Binding-site contacts:
Ligand atom C27 contacts residue LEU43 of chain 1.C at 3.8 Å (hydrophobic).
Ligand atom O18 contacts residue ASN91 of chain 1.C at 2.9 Å (h-bond).
Ligand atom C10 contacts residue LEU43 of chain 1.C at 3.5 Å (hydrophobic).
Ligand atom C25 contacts residue VAL97 of chain 1.C at 3.9 Å (hydrophobic).
Ligand atom N23 contacts residue VAL97 of chain 1.C at 3.9 Å.
Ligand atom N13 contacts residue VAL97 of chain 1.C at 3.8 Å.
Ligand atom C03 contacts residue TRP32 of chain 1.C at 3.4 Å (hydrophobic).
Ligand atom N23 contacts residue ASN91 of chain 1.C at 3.0 Å (h-bond).
Ligand atom C02 contacts residue TRP32 of chain 1.C at 3.5 Å (hydrophobic).
Ligand atom O08 contacts residue PRO37 of chain 1.C at 3.4 Å (h-bond).
Ligand atom N16 contacts residue ASN91 of chain 1.C at 2.6 Å (h-bond).
Ligand atom C06 contacts residue PRO37 of chain 1.C at 4.0 Å (hydrophobic).
Ligand atom O07 contacts residue ASP39 of chain 1.C at 3.0 Å (salt-bridge).
Ligand atom C14 contacts residue VAL97 of chain 1.C at 3.9 Å (hydrophobic).
Ligand atom C11 contacts residue LEU43 of chain 1.C at 3.8 Å (hydrophobic).
Ligand atom N24 contacts residue CYS87 of chain 1.C at 3.7 Å.
Ligand atom C26 contacts residue PHE34 of chain 1.C at 3.7 Å (hydrophobic).
Ligand atom C01 contacts residue TRP32 of chain 1.C at 3.8 Å (hydrophobic).
Ligand atom O07 contacts residue VAL38 of chain 1.C at 3.6 Å.
Ligand atom O07 contacts residue LEU43 of chain 1.C at 3.6 Å.
Ligand atom C19 contacts residue HIS95 of chain 1.C at 3.9 Å.
Ligand atom C26 contacts residue VAL38 of chain 1.C at 3.6 Å (hydrophobic).
Ligand atom C17 contacts residue HIS95 of chain 1.C at 4.0 Å.
Ligand atom C15 contacts residue ASN91 of chain 1.C at 3.7 Å.
Ligand atom C28 contacts residue LEU43 of chain 1.C at 3.9 Å (hydrophobic).
Ligand atom O21 contacts residue HIS95 of chain 1.C at 3.9 Å.
Ligand atom O21 contacts residue LEU45 of chain 1.C at 4.0 Å.
Ligand atom C25 contacts residue VAL38 of chain 1.C at 3.8 Å (hydrophobic).
Ligand atom N24 contacts residue ASN91 of chain 1.C at 3.7 Å.
Ligand atom C09 contacts residue LEU43 of chain 1.C at 3.6 Å (hydrophobic).
Ligand atom N04 contacts residue TRP32 of chain 1.C at 3.6 Å.
Ligand atom O07 contacts residue PRO37 of chain 1.C at 3.7 Å.
Ligand atom C20 contacts residue HIS95 of chain 1.C at 4.0 Å.
Ligand atom C14 contacts residue ASN91 of chain 1.C at 3.9 Å.
Ligand atom C26 contacts residue PRO33 of chain 1.C at 3.8 Å (hydrophobic).
Ligand atom C17 contacts residue ASN91 of chain 1.C at 3.2 Å.
Ligand atom C28 contacts residue TRP32 of chain 1.C at 3.8 Å (hydrophobic).
Ligand atom O08 contacts residue ASN36 of chain 1.C at 3.6 Å (h-bond).
Ligand atom O08 contacts residue PRO33 of chain 1.C at 3.7 Å.
Ligand atom S05 contacts residue PRO37 of chain 1.C at 3.9 Å.

Sequence of chain 1.C:
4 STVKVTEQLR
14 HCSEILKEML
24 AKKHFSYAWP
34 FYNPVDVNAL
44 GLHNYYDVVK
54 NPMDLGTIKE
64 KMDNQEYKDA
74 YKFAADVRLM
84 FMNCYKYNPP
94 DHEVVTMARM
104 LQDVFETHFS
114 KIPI

This protein binds this small molecule.
Small molecule (SMILES): CCOC(=O)Nc1cc(-c2ccc(C)c(NS(C)(=O)=O)c2)nn2c(C)nnc12